The protein below binds the small molecule below.
Small molecule (SMILES): Nc1nnc(SCC(=O)N[C@@H](Cn2cc(C(=O)O)nn2)B(O)O)s1

Binding-site contacts:
Ligand atom C4 contacts residue ASN154 of chain 1.B at 3.8 Å.
Ligand atom O1 contacts residue TYR225 of chain 1.B at 4.0 Å.
Ligand atom B1 contacts residue SER66 of chain 1.B at 1.4 Å.
Ligand atom O6 contacts residue SER66 of chain 1.B at 2.4 Å (h-bond).
Ligand atom N4 contacts residue SER66 of chain 1.B at 3.0 Å (h-bond).
Ligand atom N2 contacts residue ASN320 of chain 1.B at 3.1 Å (h-bond).
Ligand atom C6 contacts residue LEU121 of chain 1.B at 3.9 Å (hydrophobic).
Ligand atom O1 contacts residue GLN122 of chain 1.B at 2.9 Å (h-bond).
Ligand atom S1 contacts residue GLN122 of chain 1.B at 3.7 Å.
Ligand atom C4 contacts residue SER318 of chain 1.B at 3.8 Å.
Ligand atom B1 contacts residue TYR152 of chain 1.B at 3.4 Å.
Ligand atom O5 contacts residue SER318 of chain 1.B at 3.1 Å (h-bond).
Ligand atom O3 contacts residue ARG343 of chain 1.B at 3.6 Å.
Ligand atom N1 contacts residue VAL214 of chain 1.B at 3.6 Å.
Ligand atom O1 contacts residue ASN154 of chain 1.B at 2.8 Å (h-bond).
Ligand atom O2 contacts residue ASN346 of chain 1.B at 3.0 Å (h-bond).
Ligand atom N3 contacts residue THR319 of chain 1.B at 3.4 Å.
Ligand atom C2 contacts residue TYR225 of chain 1.B at 4.0 Å (hydrophobic).
Ligand atom S1 contacts residue TYR225 of chain 1.B at 4.1 Å.
Ligand atom N2 contacts residue THR319 of chain 1.B at 3.6 Å.
Ligand atom C8 contacts residue SER318 of chain 1.B at 3.9 Å.
Ligand atom N4 contacts residue SER318 of chain 1.B at 3.4 Å (h-bond).
Ligand atom O3 contacts residue SER318 of chain 1.B at 3.4 Å (h-bond).
Ligand atom S2 contacts residue TYR225 of chain 1.B at 3.6 Å.
Ligand atom C1 contacts residue VAL214 of chain 1.B at 3.9 Å (hydrophobic).
Ligand atom N6 contacts residue SER318 of chain 1.B at 4.0 Å.
Ligand atom O5 contacts residue GLY317 of chain 1.B at 3.7 Å.
Ligand atom C9 contacts residue SER318 of chain 1.B at 3.8 Å.
Ligand atom C6 contacts residue TYR152 of chain 1.B at 4.0 Å (hydrophobic).
Ligand atom C4 contacts residue GLN122 of chain 1.B at 3.9 Å.
Ligand atom C3 contacts residue SER318 of chain 1.B at 3.3 Å.
Ligand atom N1 contacts residue ASN320 of chain 1.B at 3.5 Å (h-bond).
Ligand atom C3 contacts residue TYR225 of chain 1.B at 3.7 Å (hydrophobic).
Ligand atom C1 contacts residue ASN320 of chain 1.B at 3.4 Å.
Ligand atom O5 contacts residue SER66 of chain 1.B at 2.1 Å (h-bond).
Ligand atom N3 contacts residue ASN320 of chain 1.B at 3.3 Å (h-bond).
Ligand atom C6 contacts residue SER66 of chain 1.B at 3.7 Å.
Ligand atom C5 contacts residue SER66 of chain 1.B at 2.4 Å.
Ligand atom O6 contacts residue TYR152 of chain 1.B at 3.0 Å (h-bond).
Ligand atom N1 contacts residue ASN215 of chain 1.B at 4.1 Å.

Sequence of chain 1.B:
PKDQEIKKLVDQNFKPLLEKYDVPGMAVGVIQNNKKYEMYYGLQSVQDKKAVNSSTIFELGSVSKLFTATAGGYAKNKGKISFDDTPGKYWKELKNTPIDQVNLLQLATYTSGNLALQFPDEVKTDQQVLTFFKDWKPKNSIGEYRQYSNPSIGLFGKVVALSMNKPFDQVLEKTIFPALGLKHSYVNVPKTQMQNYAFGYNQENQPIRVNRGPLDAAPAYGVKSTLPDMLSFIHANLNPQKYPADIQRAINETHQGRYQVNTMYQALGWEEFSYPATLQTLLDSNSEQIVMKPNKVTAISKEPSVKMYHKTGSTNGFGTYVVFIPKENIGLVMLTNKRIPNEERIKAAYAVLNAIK